Sequence of chain 1.C:
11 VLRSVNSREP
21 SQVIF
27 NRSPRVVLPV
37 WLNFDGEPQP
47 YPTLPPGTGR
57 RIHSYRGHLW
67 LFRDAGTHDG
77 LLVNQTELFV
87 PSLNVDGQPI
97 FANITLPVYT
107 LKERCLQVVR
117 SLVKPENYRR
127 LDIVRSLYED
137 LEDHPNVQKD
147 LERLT

A protein and the small-molecule ligand that binds it are described below.
Small molecule (SMILES): Cc1ncsc1-c1ccc(CNC(=O)[C@@H]2C[C@@H](O)CN2C(=O)[C@@H](NC(=O)CO)C(C)(C)C)cc1

Binding-site contacts:
Ligand atom CG contacts residue TRP37 of chain 1.C at 3.7 Å (hydrophobic).
Ligand atom CAL contacts residue ILE58 of chain 1.C at 3.4 Å (hydrophobic).
Ligand atom CAO contacts residue TYR61 of chain 1.C at 3.6 Å (hydrophobic).
Ligand atom C contacts residue HIS59 of chain 1.C at 3.5 Å.
Ligand atom CB contacts residue TRP66 of chain 1.C at 3.5 Å (hydrophobic).
Ligand atom CAL contacts residue TYR47 of chain 1.C at 3.7 Å (hydrophobic).
Ligand atom CAJ contacts residue TYR47 of chain 1.C at 3.7 Å (hydrophobic).
Ligand atom OAE contacts residue PHE40 of chain 1.C at 3.5 Å.
Ligand atom CD2 contacts residue TRP37 of chain 1.C at 3.5 Å (hydrophobic).
Ligand atom OD1 contacts residue HIS64 of chain 1.C at 2.6 Å (h-bond).
Ligand atom CG contacts residue SER60 of chain 1.C at 3.8 Å.
Ligand atom OAE contacts residue HIS64 of chain 1.C at 3.2 Å.
Ligand atom OD1 contacts residue SER60 of chain 1.C at 2.7 Å (h-bond).
Ligand atom C contacts residue TYR47 of chain 1.C at 3.5 Å (hydrophobic).
Ligand atom CAZ contacts residue TYR47 of chain 1.C at 3.8 Å (hydrophobic).
Ligand atom NAU contacts residue TYR61 of chain 1.C at 3.8 Å.
Ligand atom SAV contacts residue TYR47 of chain 1.C at 3.8 Å.
Ligand atom CAW contacts residue TYR61 of chain 1.C at 3.5 Å (hydrophobic).
Ligand atom CBC contacts residue ILE58 of chain 1.C at 3.6 Å (hydrophobic).
Ligand atom CAB contacts residue TYR47 of chain 1.C at 3.6 Å (hydrophobic).
Ligand atom CBB contacts residue TYR47 of chain 1.C at 3.7 Å (hydrophobic).
Ligand atom CB contacts residue TYR47 of chain 1.C at 3.6 Å (hydrophobic).
Ligand atom CG contacts residue HIS64 of chain 1.C at 3.5 Å.
Ligand atom OAH contacts residue ARG18 of chain 1.C at 3.7 Å.
Ligand atom O contacts residue TYR47 of chain 1.C at 2.6 Å (h-bond).
Ligand atom CD2 contacts residue HIS64 of chain 1.C at 3.7 Å.
Ligand atom CAY contacts residue TYR61 of chain 1.C at 3.7 Å (hydrophobic).
Ligand atom OAG contacts residue TYR61 of chain 1.C at 3.6 Å.
Ligand atom OD1 contacts residue TYR61 of chain 1.C at 3.7 Å.
Ligand atom OAE contacts residue TYR61 of chain 1.C at 3.8 Å.
Ligand atom CAJ contacts residue ILE58 of chain 1.C at 3.8 Å (hydrophobic).
Ligand atom CG contacts residue TRP66 of chain 1.C at 3.6 Å (hydrophobic).
Ligand atom N contacts residue TYR47 of chain 1.C at 3.7 Å.
Ligand atom CAN contacts residue PRO48 of chain 1.C at 3.0 Å (hydrophobic).
Ligand atom CA contacts residue HIS59 of chain 1.C at 3.3 Å.
Ligand atom NAT contacts residue HIS59 of chain 1.C at 2.8 Å (h-bond).
Ligand atom NAS contacts residue PRO48 of chain 1.C at 3.8 Å.
Ligand atom CD2 contacts residue TYR47 of chain 1.C at 3.5 Å (hydrophobic).
Ligand atom CBB contacts residue ILE58 of chain 1.C at 3.7 Å (hydrophobic).
Ligand atom CB contacts residue HIS59 of chain 1.C at 3.5 Å.